This small molecule binds to this protein.
Small molecule (SMILES): CC(=O)N[C@@H]1[C@@H](O)[C@H](O)[C@@H](CO)O[C@H]1O

Sequence of chain 1.E:
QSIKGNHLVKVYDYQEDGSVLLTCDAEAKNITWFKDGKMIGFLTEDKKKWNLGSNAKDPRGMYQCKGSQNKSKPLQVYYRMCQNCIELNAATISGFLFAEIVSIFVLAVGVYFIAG

Binding-site contacts:
Ligand atom C5 contacts residue ASN92 of chain 1.E at 3.7 Å.
Ligand atom O5 contacts residue ASN92 of chain 1.E at 2.4 Å (h-bond).
Ligand atom O7 contacts residue ASN92 of chain 1.E at 4.0 Å.
Ligand atom C3 contacts residue ASN92 of chain 1.E at 3.8 Å.
Ligand atom C7 contacts residue ASN92 of chain 1.E at 3.6 Å.
Ligand atom C4 contacts residue ASN92 of chain 1.E at 4.3 Å.
Ligand atom C2 contacts residue ASN92 of chain 1.E at 2.5 Å.
Ligand atom N2 contacts residue ASN92 of chain 1.E at 2.9 Å (h-bond).
Ligand atom C1 contacts residue ASN92 of chain 1.E at 1.4 Å.